Sequence of chain 1.A:
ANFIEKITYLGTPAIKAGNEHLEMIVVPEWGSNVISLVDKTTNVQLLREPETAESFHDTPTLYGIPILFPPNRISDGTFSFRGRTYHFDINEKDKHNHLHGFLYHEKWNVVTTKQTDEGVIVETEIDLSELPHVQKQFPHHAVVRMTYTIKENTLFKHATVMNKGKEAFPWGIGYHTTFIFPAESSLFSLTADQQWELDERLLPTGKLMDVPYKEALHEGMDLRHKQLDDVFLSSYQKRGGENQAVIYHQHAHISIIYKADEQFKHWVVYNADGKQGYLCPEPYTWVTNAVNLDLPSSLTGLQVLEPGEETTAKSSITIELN

This protein binds this small molecule.
Small molecule (SMILES): OC[C@H]1O[C@H](O[C@H]2O[C@H](CO)[C@@H](O)[C@H](O)[C@H]2O)[C@H](O)[C@@H](O)[C@@H]1O

Binding-site contacts:
Ligand atom O6 contacts residue SER75 of chain 1.A at 2.8 Å (h-bond).
Ligand atom C1 contacts residue SER75 of chain 1.A at 3.3 Å.
Ligand atom O2 contacts residue ARG201 of chain 1.A at 4.2 Å.
Ligand atom C2 contacts residue LEU203 of chain 1.A at 4.5 Å (hydrophobic).
Ligand atom O5 contacts residue ASN292 of chain 1.A at 3.2 Å.
Ligand atom O5 contacts residue ASN289 of chain 1.A at 2.9 Å (h-bond).
Ligand atom O6 contacts residue LEU203 of chain 1.A at 4.0 Å.
Ligand atom O6 contacts residue LEU293 of chain 1.A at 4.2 Å.
Ligand atom C6 contacts residue LEU293 of chain 1.A at 3.7 Å (hydrophobic).
Ligand atom O6 contacts residue ASP76 of chain 1.A at 4.5 Å.
Ligand atom O2 contacts residue SER75 of chain 1.A at 4.5 Å.
Ligand atom O6 contacts residue ASN289 of chain 1.A at 3.0 Å (h-bond).
Ligand atom O2 contacts residue ASN292 of chain 1.A at 4.2 Å.
Ligand atom C5 contacts residue ASN292 of chain 1.A at 4.1 Å.
Ligand atom C2 contacts residue SER75 of chain 1.A at 4.0 Å.
Ligand atom C1 contacts residue ASN292 of chain 1.A at 3.8 Å.
Ligand atom O6 contacts residue PRO204 of chain 1.A at 2.7 Å (h-bond).
Ligand atom C6 contacts residue SER75 of chain 1.A at 4.0 Å.
Ligand atom O5 contacts residue SER75 of chain 1.A at 3.5 Å (h-bond).
Ligand atom C1 contacts residue ASN289 of chain 1.A at 3.9 Å.
Ligand atom C5 contacts residue PRO204 of chain 1.A at 4.3 Å (hydrophobic).
Ligand atom O6 contacts residue ASN292 of chain 1.A at 3.4 Å (h-bond).
Ligand atom O3 contacts residue ASP199 of chain 1.A at 4.3 Å.
Ligand atom O4 contacts residue PRO204 of chain 1.A at 4.1 Å.
Ligand atom C5 contacts residue SER75 of chain 1.A at 4.1 Å.
Ligand atom C6 contacts residue ASN289 of chain 1.A at 3.6 Å.
Ligand atom O1 contacts residue SER75 of chain 1.A at 4.3 Å.
Ligand atom O6 contacts residue THR78 of chain 1.A at 2.9 Å (h-bond).
Ligand atom C4 contacts residue PRO204 of chain 1.A at 4.3 Å (hydrophobic).
Ligand atom C2 contacts residue ASN292 of chain 1.A at 4.1 Å.
Ligand atom C6 contacts residue PRO204 of chain 1.A at 3.2 Å (hydrophobic).
Ligand atom C5 contacts residue ASN289 of chain 1.A at 3.8 Å.
Ligand atom C6 contacts residue ASN292 of chain 1.A at 3.7 Å.
Ligand atom C6 contacts residue THR78 of chain 1.A at 3.4 Å.